Binding-site contacts:
Ligand atom C2 contacts residue ASN442 of chain 1.C at 2.5 Å.
Ligand atom O7 contacts residue ASN442 of chain 1.C at 4.0 Å.
Ligand atom O7 contacts residue ASN264 of chain 1.C at 2.7 Å (h-bond).
Ligand atom O5 contacts residue ASN442 of chain 1.C at 2.4 Å (h-bond).
Ligand atom N2 contacts residue ASN442 of chain 1.C at 2.9 Å (h-bond).
Ligand atom C8 contacts residue ARG254 of chain 1.C at 4.2 Å.
Ligand atom C7 contacts residue ASN442 of chain 1.C at 3.3 Å.
Ligand atom N2 contacts residue ASN264 of chain 1.C at 4.3 Å.
Ligand atom N2 contacts residue NAG1 of chain 1.U at 3.7 Å.
Ligand atom O7 contacts residue ARG254 of chain 1.C at 3.0 Å (salt-bridge).
Ligand atom O5 contacts residue THR293 of chain 1.C at 3.9 Å.
Ligand atom C5 contacts residue ASN442 of chain 1.C at 3.7 Å.
Ligand atom C7 contacts residue ASN264 of chain 1.C at 3.3 Å.
Ligand atom C8 contacts residue ASN442 of chain 1.C at 3.3 Å.
Ligand atom C7 contacts residue ARG254 of chain 1.C at 3.9 Å.
Ligand atom C4 contacts residue ASN442 of chain 1.C at 4.2 Å.
Ligand atom C8 contacts residue ASN264 of chain 1.C at 3.6 Å.
Ligand atom O7 contacts residue NAG1 of chain 1.U at 2.8 Å (h-bond).
Ligand atom O6 contacts residue THR293 of chain 1.C at 4.0 Å.
Ligand atom C7 contacts residue NAG1 of chain 1.U at 3.6 Å.
Ligand atom C3 contacts residue ASN442 of chain 1.C at 3.8 Å.
Ligand atom C1 contacts residue THR293 of chain 1.C at 4.2 Å.
Ligand atom C1 contacts residue ASN442 of chain 1.C at 1.4 Å.

Sequence of chain 1.C:
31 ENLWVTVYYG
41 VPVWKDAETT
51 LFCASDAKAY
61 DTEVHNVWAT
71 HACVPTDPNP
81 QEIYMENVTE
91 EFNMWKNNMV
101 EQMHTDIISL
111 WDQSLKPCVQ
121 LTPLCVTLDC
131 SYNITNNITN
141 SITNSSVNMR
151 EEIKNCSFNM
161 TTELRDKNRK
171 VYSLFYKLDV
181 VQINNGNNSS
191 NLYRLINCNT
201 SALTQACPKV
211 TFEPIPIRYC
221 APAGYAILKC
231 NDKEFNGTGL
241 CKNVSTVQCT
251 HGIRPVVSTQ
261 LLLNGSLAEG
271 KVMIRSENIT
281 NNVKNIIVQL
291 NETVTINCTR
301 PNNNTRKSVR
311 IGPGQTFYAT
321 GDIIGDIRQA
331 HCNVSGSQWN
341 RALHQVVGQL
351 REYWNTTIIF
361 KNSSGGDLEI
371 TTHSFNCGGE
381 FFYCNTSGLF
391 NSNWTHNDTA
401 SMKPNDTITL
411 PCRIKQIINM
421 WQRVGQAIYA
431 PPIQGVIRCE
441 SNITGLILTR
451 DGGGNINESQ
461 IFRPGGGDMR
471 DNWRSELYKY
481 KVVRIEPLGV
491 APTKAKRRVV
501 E

A protein and the small-molecule ligand that binds it are described below.
Small molecule (SMILES): CC(=O)N[C@@H]1[C@@H](O)[C@H](O)[C@@H](CO)O[C@H]1O